This small molecule binds to this protein.
Small molecule (SMILES): C[C@@](O)(CCO[P](=O)(O)OP(=O)(O)O)CC(=O)O

Binding-site contacts:
Ligand atom O3A contacts residue TRP24 of chain 1.D at 3.7 Å.
Ligand atom C5 contacts residue MET201 of chain 1.D at 3.6 Å (hydrophobic).
Ligand atom O1A contacts residue SER144 of chain 1.D at 3.0 Å (h-bond).
Ligand atom PB contacts residue TYR23 of chain 1.D at 3.4 Å.
Ligand atom O5 contacts residue MET201 of chain 1.D at 3.3 Å.
Ligand atom C1 contacts residue ALA288 of chain 1.D at 3.3 Å (hydrophobic).
Ligand atom PA contacts residue TYR23 of chain 1.D at 3.7 Å.
Ligand atom O1A contacts residue SER146 of chain 1.D at 2.4 Å (h-bond).
Ligand atom O2 contacts residue ALA289 of chain 1.D at 3.3 Å (h-bond).
Ligand atom PB contacts residue LYS26 of chain 1.D at 3.5 Å.
Ligand atom O2A contacts residue SER112 of chain 1.D at 3.0 Å (h-bond).
Ligand atom O5 contacts residue SER197 of chain 1.D at 3.5 Å.
Ligand atom O2 contacts residue ALA288 of chain 1.D at 2.5 Å.
Ligand atom C5 contacts residue TYR23 of chain 1.D at 3.5 Å (hydrophobic).
Ligand atom O1B contacts residue ILE32 of chain 1.D at 3.7 Å.
Ligand atom O2A contacts residue SER144 of chain 1.D at 3.1 Å (h-bond).
Ligand atom O3B contacts residue SER144 of chain 1.D at 3.1 Å (h-bond).
Ligand atom PA contacts residue AGS1 of chain 1.P at 3.1 Å.
Ligand atom O5 contacts residue TYR23 of chain 1.D at 3.7 Å.
Ligand atom O6 contacts residue GLY145 of chain 1.D at 3.7 Å.
Ligand atom O1B contacts residue TYR23 of chain 1.D at 2.5 Å (h-bond).
Ligand atom O3B contacts residue GLY145 of chain 1.D at 3.6 Å.
Ligand atom O1A contacts residue SER112 of chain 1.D at 3.6 Å (h-bond).
Ligand atom O1 contacts residue LYS22 of chain 1.D at 3.2 Å (salt-bridge).
Ligand atom O2B contacts residue ARG198 of chain 1.D at 3.4 Å.
Ligand atom O6 contacts residue MET201 of chain 1.D at 3.7 Å.
Ligand atom O2A contacts residue AGS1 of chain 1.P at 2.3 Å (h-bond).
Ligand atom O1A contacts residue AGS1 of chain 1.P at 3.0 Å (h-bond).
Ligand atom O6 contacts residue TYR23 of chain 1.D at 2.9 Å.
Ligand atom O2B contacts residue MET201 of chain 1.D at 3.7 Å.
Ligand atom C3 contacts residue TYR23 of chain 1.D at 3.6 Å (hydrophobic).
Ligand atom C4 contacts residue AGS1 of chain 1.P at 3.7 Å.
Ligand atom O5 contacts residue AGS1 of chain 1.P at 3.0 Å (h-bond).
Ligand atom O1B contacts residue LYS26 of chain 1.D at 2.4 Å (salt-bridge).
Ligand atom PA contacts residue SER144 of chain 1.D at 3.4 Å.
Ligand atom O1 contacts residue ALA19 of chain 1.D at 3.4 Å (h-bond).
Ligand atom O3B contacts residue ARG198 of chain 1.D at 2.6 Å (salt-bridge).
Ligand atom O1 contacts residue ALA288 of chain 1.D at 3.5 Å.
Ligand atom C3A contacts residue TYR23 of chain 1.D at 2.4 Å (hydrophobic).
Ligand atom O2B contacts residue LYS26 of chain 1.D at 3.5 Å (salt-bridge).

Sequence of chain 1.D:
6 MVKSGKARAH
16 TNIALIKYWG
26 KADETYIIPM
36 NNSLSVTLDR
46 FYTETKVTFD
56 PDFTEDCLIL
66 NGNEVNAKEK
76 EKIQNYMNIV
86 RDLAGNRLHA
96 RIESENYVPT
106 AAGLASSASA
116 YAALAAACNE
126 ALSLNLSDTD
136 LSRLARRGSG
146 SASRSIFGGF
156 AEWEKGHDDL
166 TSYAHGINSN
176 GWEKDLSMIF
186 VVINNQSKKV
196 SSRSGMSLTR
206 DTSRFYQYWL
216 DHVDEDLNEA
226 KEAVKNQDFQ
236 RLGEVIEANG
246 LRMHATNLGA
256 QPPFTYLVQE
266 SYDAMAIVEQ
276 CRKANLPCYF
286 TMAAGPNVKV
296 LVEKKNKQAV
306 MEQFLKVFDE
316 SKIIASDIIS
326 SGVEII